Binding-site contacts:
Ligand atom N2 contacts residue ASN83 of chain 1.C at 2.9 Å (h-bond).
Ligand atom O5 contacts residue ASN83 of chain 1.C at 2.3 Å (h-bond).
Ligand atom C3 contacts residue ASN83 of chain 1.C at 3.8 Å.
Ligand atom C5 contacts residue ASN83 of chain 1.C at 3.6 Å.
Ligand atom C1 contacts residue ASN79 of chain 1.C at 4.3 Å.
Ligand atom C4 contacts residue ASN83 of chain 1.C at 4.2 Å.
Ligand atom C1 contacts residue ASN83 of chain 1.C at 1.4 Å.
Ligand atom C2 contacts residue ASN83 of chain 1.C at 2.5 Å.
Ligand atom C7 contacts residue ASN83 of chain 1.C at 3.4 Å.
Ligand atom O7 contacts residue ASN83 of chain 1.C at 3.4 Å (h-bond).
Ligand atom C5 contacts residue ASN79 of chain 1.C at 4.0 Å.
Ligand atom O5 contacts residue ASN79 of chain 1.C at 4.2 Å.

A small-molecule ligand and the protein it binds are described below.
Small molecule (SMILES): CC(=O)N[C@H]1[C@H](O[C@H]2[C@H](O)[C@@H](NC(C)=O)CO[C@@H]2CO)O[C@H](CO)[C@@H](O[C@@H]2O[C@H](CO[C@H]3O[C@H](CO)[C@@H](O)[C@H](O)[C@@H]3O)[C@@H](O)[C@H](O[C@H]3O[C@H](CO)[C@@H](O)[C@H](O)[C@@H]3O)[C@@H]2O)[C@@H]1O

Sequence of chain 1.C:
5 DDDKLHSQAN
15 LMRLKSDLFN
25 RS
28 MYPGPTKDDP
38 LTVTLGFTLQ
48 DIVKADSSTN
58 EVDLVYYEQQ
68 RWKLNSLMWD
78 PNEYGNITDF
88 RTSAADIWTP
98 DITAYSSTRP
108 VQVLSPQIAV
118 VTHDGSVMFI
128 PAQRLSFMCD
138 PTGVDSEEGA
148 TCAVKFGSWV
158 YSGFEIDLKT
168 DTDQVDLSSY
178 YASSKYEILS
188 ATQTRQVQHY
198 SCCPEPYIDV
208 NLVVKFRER